The small molecule below binds the protein below.
Small molecule (SMILES): CC(=O)N[C@H]1[C@H](O[C@H]2[C@H](O)[C@@H](NC(C)=O)CO[C@@H]2CO)O[C@H](CO)[C@@H](O)[C@@H]1O

Sequence of chain 1.E:
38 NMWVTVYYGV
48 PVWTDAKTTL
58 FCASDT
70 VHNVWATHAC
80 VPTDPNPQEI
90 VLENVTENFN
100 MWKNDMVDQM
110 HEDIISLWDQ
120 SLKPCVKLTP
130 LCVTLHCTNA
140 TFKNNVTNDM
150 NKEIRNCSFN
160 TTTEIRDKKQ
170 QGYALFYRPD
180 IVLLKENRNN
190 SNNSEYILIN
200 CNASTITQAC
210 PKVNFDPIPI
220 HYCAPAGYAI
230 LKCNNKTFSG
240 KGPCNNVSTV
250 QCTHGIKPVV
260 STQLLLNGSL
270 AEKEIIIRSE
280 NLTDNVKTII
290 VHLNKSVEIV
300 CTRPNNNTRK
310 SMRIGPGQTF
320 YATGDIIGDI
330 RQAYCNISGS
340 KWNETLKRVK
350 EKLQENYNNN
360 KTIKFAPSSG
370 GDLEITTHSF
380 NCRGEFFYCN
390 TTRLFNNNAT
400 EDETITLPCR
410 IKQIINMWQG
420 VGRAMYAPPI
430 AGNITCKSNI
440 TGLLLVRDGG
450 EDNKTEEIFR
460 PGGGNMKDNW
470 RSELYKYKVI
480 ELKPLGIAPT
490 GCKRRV

Binding-site contacts:
Ligand atom C3 contacts residue TYR172 of chain 1.E at 3.8 Å (hydrophobic).
Ligand atom O7 contacts residue ASN155 of chain 1.E at 3.3 Å (h-bond).
Ligand atom C6 contacts residue TYR172 of chain 1.E at 4.3 Å (hydrophobic).
Ligand atom C7 contacts residue TYR172 of chain 1.E at 3.7 Å (hydrophobic).
Ligand atom C8 contacts residue ASN155 of chain 1.E at 4.4 Å.
Ligand atom C5 contacts residue ASN155 of chain 1.E at 3.7 Å.
Ligand atom C7 contacts residue THR140 of chain 1.E at 3.6 Å.
Ligand atom O7 contacts residue ALA139 of chain 1.E at 4.0 Å.
Ligand atom O7 contacts residue TYR172 of chain 1.E at 3.6 Å.
Ligand atom C3 contacts residue ASN155 of chain 1.E at 3.8 Å.
Ligand atom O7 contacts residue THR140 of chain 1.E at 3.1 Å (h-bond).
Ligand atom O4 contacts residue TYR172 of chain 1.E at 3.9 Å.
Ligand atom N2 contacts residue LEU174 of chain 1.E at 4.5 Å.
Ligand atom C2 contacts residue TYR172 of chain 1.E at 4.2 Å (hydrophobic).
Ligand atom C4 contacts residue TYR172 of chain 1.E at 4.3 Å (hydrophobic).
Ligand atom C6 contacts residue ASN155 of chain 1.E at 4.3 Å.
Ligand atom N2 contacts residue ASN155 of chain 1.E at 2.9 Å (h-bond).
Ligand atom C8 contacts residue GLN170 of chain 1.E at 4.4 Å.
Ligand atom C5 contacts residue TYR172 of chain 1.E at 3.7 Å (hydrophobic).
Ligand atom O3 contacts residue TYR172 of chain 1.E at 4.4 Å.
Ligand atom C7 contacts residue LEU174 of chain 1.E at 4.3 Å (hydrophobic).
Ligand atom N2 contacts residue TYR172 of chain 1.E at 4.2 Å.
Ligand atom O5 contacts residue TYR172 of chain 1.E at 4.0 Å.
Ligand atom C8 contacts residue LEU174 of chain 1.E at 4.1 Å (hydrophobic).
Ligand atom C8 contacts residue TYR172 of chain 1.E at 3.7 Å (hydrophobic).
Ligand atom C2 contacts residue ASN155 of chain 1.E at 2.5 Å.
Ligand atom C8 contacts residue PHE141 of chain 1.E at 3.7 Å (hydrophobic).
Ligand atom C1 contacts residue ASN155 of chain 1.E at 1.4 Å.
Ligand atom C1 contacts residue TYR172 of chain 1.E at 3.6 Å (hydrophobic).
Ligand atom C8 contacts residue THR140 of chain 1.E at 3.5 Å.
Ligand atom C4 contacts residue ASN155 of chain 1.E at 4.2 Å.
Ligand atom C8 contacts residue ASP324 of chain 1.E at 3.2 Å.
Ligand atom O5 contacts residue ASN155 of chain 1.E at 2.4 Å (h-bond).
Ligand atom C7 contacts residue ASN155 of chain 1.E at 3.3 Å.